The protein below binds the small molecule below.
Small molecule (SMILES): O=C([O-])CC(=O)C(=O)O

Sequence of chain 1.A:
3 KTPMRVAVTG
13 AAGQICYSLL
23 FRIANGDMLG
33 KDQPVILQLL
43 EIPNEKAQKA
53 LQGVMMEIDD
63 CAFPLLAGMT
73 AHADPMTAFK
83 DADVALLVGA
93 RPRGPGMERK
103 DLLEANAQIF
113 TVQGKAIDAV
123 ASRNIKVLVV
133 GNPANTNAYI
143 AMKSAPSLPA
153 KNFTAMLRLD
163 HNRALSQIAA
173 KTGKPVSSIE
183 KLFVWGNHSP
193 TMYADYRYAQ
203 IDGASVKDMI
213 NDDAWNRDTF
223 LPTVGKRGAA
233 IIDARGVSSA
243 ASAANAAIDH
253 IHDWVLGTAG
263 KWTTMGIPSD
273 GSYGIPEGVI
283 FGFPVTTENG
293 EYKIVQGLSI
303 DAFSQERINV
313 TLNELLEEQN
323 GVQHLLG

Binding-site contacts:
Ligand atom O1 contacts residue GLY230 of chain 1.A at 4.3 Å.
Ligand atom C4 contacts residue GLY230 of chain 1.A at 4.0 Å.
Ligand atom C1 contacts residue SER241 of chain 1.A at 4.2 Å.
Ligand atom O4 contacts residue SER191 of chain 1.A at 3.7 Å.
Ligand atom C3 contacts residue ARG165 of chain 1.A at 3.8 Å.
Ligand atom C4 contacts residue GLY227 of chain 1.A at 3.4 Å.
Ligand atom O3 contacts residue HIS190 of chain 1.A at 3.0 Å (h-bond).
Ligand atom O5 contacts residue ARG165 of chain 1.A at 3.8 Å.
Ligand atom C1 contacts residue NAD1 of chain 1.C at 4.1 Å.
Ligand atom O5 contacts residue ARG229 of chain 1.A at 3.5 Å (salt-bridge).
Ligand atom C1 contacts residue ARG165 of chain 1.A at 3.2 Å.
Ligand atom O5 contacts residue GLY230 of chain 1.A at 2.9 Å (h-bond).
Ligand atom O2 contacts residue SER241 of chain 1.A at 3.2 Å (h-bond).
Ligand atom C3 contacts residue HIS190 of chain 1.A at 4.0 Å.
Ligand atom O4 contacts residue GLY227 of chain 1.A at 2.9 Å (h-bond).
Ligand atom C2 contacts residue GLY230 of chain 1.A at 3.7 Å.
Ligand atom O1 contacts residue NAD1 of chain 1.C at 3.9 Å.
Ligand atom O3 contacts residue ASP162 of chain 1.A at 4.0 Å.
Ligand atom O4 contacts residue PRO192 of chain 1.A at 3.7 Å.
Ligand atom O5 contacts residue GLY227 of chain 1.A at 3.1 Å (h-bond).
Ligand atom O3 contacts residue ARG165 of chain 1.A at 4.3 Å.
Ligand atom O2 contacts residue ARG165 of chain 1.A at 3.2 Å (salt-bridge).
Ligand atom O1 contacts residue SER241 of chain 1.A at 4.4 Å.
Ligand atom C2 contacts residue HIS190 of chain 1.A at 4.5 Å.
Ligand atom C4 contacts residue ARG165 of chain 1.A at 3.8 Å.
Ligand atom O1 contacts residue LEU161 of chain 1.A at 3.4 Å.
Ligand atom O1 contacts residue HIS190 of chain 1.A at 3.5 Å (h-bond).
Ligand atom O1 contacts residue ARG165 of chain 1.A at 2.6 Å (salt-bridge).
Ligand atom O5 contacts residue LYS228 of chain 1.A at 3.7 Å.
Ligand atom C1 contacts residue GLY230 of chain 1.A at 3.6 Å.
Ligand atom O2 contacts residue GLY230 of chain 1.A at 3.3 Å.
Ligand atom C1 contacts residue HIS190 of chain 1.A at 4.3 Å.
Ligand atom O5 contacts residue VAL226 of chain 1.A at 4.3 Å.
Ligand atom O2 contacts residue NAD1 of chain 1.C at 3.6 Å.
Ligand atom O3 contacts residue SER191 of chain 1.A at 4.4 Å.
Ligand atom C1 contacts residue LEU161 of chain 1.A at 4.4 Å (hydrophobic).
Ligand atom O5 contacts residue ALA231 of chain 1.A at 4.0 Å.
Ligand atom C2 contacts residue ARG165 of chain 1.A at 4.0 Å.